Sequence of chain 1.B:
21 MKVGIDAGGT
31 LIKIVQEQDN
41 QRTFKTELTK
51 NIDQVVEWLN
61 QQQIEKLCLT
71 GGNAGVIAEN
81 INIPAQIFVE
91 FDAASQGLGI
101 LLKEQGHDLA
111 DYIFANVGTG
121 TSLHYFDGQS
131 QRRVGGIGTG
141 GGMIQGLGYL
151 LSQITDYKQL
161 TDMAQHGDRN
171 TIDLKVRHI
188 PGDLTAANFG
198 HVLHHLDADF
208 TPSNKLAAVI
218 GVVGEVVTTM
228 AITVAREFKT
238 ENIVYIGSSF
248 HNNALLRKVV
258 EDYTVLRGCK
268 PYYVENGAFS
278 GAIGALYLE

Binding-site contacts:
Ligand atom O4' contacts residue SER245 of chain 1.B at 3.2 Å (h-bond).
Ligand atom O1B contacts residue MG1 of chain 1.E at 2.2 Å.
Ligand atom O2B contacts residue GLY29 of chain 1.B at 3.5 Å (h-bond).
Ligand atom PA contacts residue SER245 of chain 1.B at 3.5 Å.
Ligand atom C8 contacts residue TYR157 of chain 1.B at 3.4 Å (hydrophobic).
Ligand atom O2A contacts residue SER245 of chain 1.B at 2.8 Å (h-bond).
Ligand atom N3B contacts residue THR119 of chain 1.B at 2.9 Å (h-bond).
Ligand atom O3' contacts residue GLY141 of chain 1.B at 3.1 Å.
Ligand atom O3G contacts residue GLY28 of chain 1.B at 3.6 Å.
Ligand atom O2' contacts residue TYR157 of chain 1.B at 3.5 Å.
Ligand atom O4' contacts residue SER246 of chain 1.B at 3.5 Å (h-bond).
Ligand atom O2B contacts residue LEU31 of chain 1.B at 2.9 Å (h-bond).
Ligand atom O1A contacts residue GLY118 of chain 1.B at 3.2 Å.
Ligand atom N7 contacts residue TYR157 of chain 1.B at 3.4 Å.
Ligand atom C1' contacts residue SER245 of chain 1.B at 3.4 Å.
Ligand atom O2A contacts residue LYS33 of chain 1.B at 2.9 Å (salt-bridge).
Ligand atom N9 contacts residue TYR157 of chain 1.B at 3.3 Å.
Ligand atom O3A contacts residue GLY118 of chain 1.B at 3.4 Å.
Ligand atom O2B contacts residue THR30 of chain 1.B at 2.8 Å (h-bond).
Ligand atom PG contacts residue MG1 of chain 1.E at 3.3 Å.
Ligand atom O3' contacts residue GLN145 of chain 1.B at 2.8 Å (h-bond).
Ligand atom O1A contacts residue SER245 of chain 1.B at 3.2 Å (h-bond).
Ligand atom C3' contacts residue GLN145 of chain 1.B at 3.2 Å.
Ligand atom O1B contacts residue LYS33 of chain 1.B at 2.6 Å (salt-bridge).
Ligand atom C1' contacts residue TYR157 of chain 1.B at 3.5 Å (hydrophobic).
Ligand atom O2A contacts residue LEU31 of chain 1.B at 3.4 Å.
Ligand atom O1B contacts residue GLY28 of chain 1.B at 3.5 Å.
Ligand atom N3B contacts residue MG1 of chain 1.E at 3.3 Å.
Ligand atom O3' contacts residue GLY142 of chain 1.B at 3.4 Å (h-bond).
Ligand atom C8 contacts residue SER245 of chain 1.B at 3.0 Å.
Ligand atom O3A contacts residue THR119 of chain 1.B at 3.3 Å (h-bond).
Ligand atom O5' contacts residue SER245 of chain 1.B at 3.3 Å.
Ligand atom O1G contacts residue MG1 of chain 1.E at 2.2 Å.
Ligand atom O3G contacts residue GLY29 of chain 1.B at 2.6 Å (h-bond).
Ligand atom C2' contacts residue GLN145 of chain 1.B at 3.4 Å.
Ligand atom O2' contacts residue GLY141 of chain 1.B at 3.1 Å (h-bond).
Ligand atom PB contacts residue MG1 of chain 1.E at 3.1 Å.
Ligand atom O5' contacts residue GLY118 of chain 1.B at 3.2 Å.
Ligand atom C2' contacts residue TYR157 of chain 1.B at 3.5 Å (hydrophobic).
Ligand atom PA contacts residue GLY118 of chain 1.B at 3.5 Å.

This protein binds this small molecule.
Small molecule (SMILES): Nc1ncnc2c1ncn2[C@@H]1O[C@H](CO[P](=O)(O)O[P](=O)(O)NP(=O)(O)O)[C@@H](O)[C@H]1O